Sequence of chain 1.A:
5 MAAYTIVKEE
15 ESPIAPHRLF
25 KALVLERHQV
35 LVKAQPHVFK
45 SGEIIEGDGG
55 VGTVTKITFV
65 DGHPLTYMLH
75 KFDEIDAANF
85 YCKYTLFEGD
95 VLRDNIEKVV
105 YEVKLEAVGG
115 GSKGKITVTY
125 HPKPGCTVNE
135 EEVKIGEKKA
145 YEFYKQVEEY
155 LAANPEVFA

A small-molecule ligand and the protein it binds are described below.
Small molecule (SMILES): O=S(=O)(O)c1cccc2cccc(Nc3ccccc3)c12

Binding-site contacts:
Ligand atom C14 contacts residue VAL42 of chain 1.A at 4.3 Å (hydrophobic).
Ligand atom O2 contacts residue LYS142 of chain 1.A at 3.6 Å (salt-bridge).
Ligand atom C15 contacts residue LYS143 of chain 1.A at 3.4 Å.
Ligand atom C15 contacts residue HIS67 of chain 1.A at 4.2 Å.
Ligand atom O3 contacts residue LYS143 of chain 1.A at 4.1 Å.
Ligand atom O3 contacts residue LYS142 of chain 1.A at 3.2 Å.
Ligand atom C15 contacts residue VAL42 of chain 1.A at 4.4 Å (hydrophobic).
Ligand atom S contacts residue LYS142 of chain 1.A at 4.0 Å.
Ligand atom O2 contacts residue ILE139 of chain 1.A at 3.2 Å.
Ligand atom C14 contacts residue HIS67 of chain 1.A at 4.1 Å.
Ligand atom O1 contacts residue LYS143 of chain 1.A at 4.0 Å.
Ligand atom C16 contacts residue LYS143 of chain 1.A at 3.1 Å.
Ligand atom C11 contacts residue LYS143 of chain 1.A at 4.3 Å.